Binding-site contacts:
Ligand atom C19 contacts residue LEU326 of chain 1.A at 4.0 Å (hydrophobic).
Ligand atom C20 contacts residue TYR318 of chain 1.A at 3.1 Å (hydrophobic).
Ligand atom C10 contacts residue PHE103 of chain 1.A at 3.8 Å (hydrophobic).
Ligand atom C07 contacts residue TYR325 of chain 1.A at 3.5 Å (hydrophobic).
Ligand atom C18 contacts residue TYR325 of chain 1.A at 4.0 Å (hydrophobic).
Ligand atom C12 contacts residue HIS217 of chain 1.A at 3.9 Å.
Ligand atom C07 contacts residue PHE289 of chain 1.A at 3.9 Å (hydrophobic).
Ligand atom C21 contacts residue TYR325 of chain 1.A at 3.9 Å (hydrophobic).
Ligand atom C16 contacts residue LEU107 of chain 1.A at 4.1 Å (hydrophobic).
Ligand atom C08 contacts residue LEU198 of chain 1.A at 3.9 Å (hydrophobic).
Ligand atom C12 contacts residue GLU116 of chain 1.A at 3.3 Å.
Ligand atom O02 contacts residue PHE103 of chain 1.A at 3.5 Å.
Ligand atom C21 contacts residue TYR318 of chain 1.A at 3.6 Å (hydrophobic).
Ligand atom C09 contacts residue LEU326 of chain 1.A at 3.9 Å (hydrophobic).
Ligand atom C16 contacts residue MET196 of chain 1.A at 4.0 Å (hydrophobic).
Ligand atom N04 contacts residue GLU116 of chain 1.A at 2.7 Å (salt-bridge).
Ligand atom C11 contacts residue LEU326 of chain 1.A at 3.8 Å (hydrophobic).
Ligand atom C05 contacts residue GLU116 of chain 1.A at 3.5 Å.
Ligand atom C12 contacts residue SER214 of chain 1.A at 3.8 Å.
Ligand atom C20 contacts residue GLY220 of chain 1.A at 3.7 Å.
Ligand atom C09 contacts residue GLU116 of chain 1.A at 3.4 Å.
Ligand atom C18 contacts residue ASN221 of chain 1.A at 3.8 Å.
Ligand atom O03 contacts residue MET196 of chain 1.A at 3.9 Å.
Ligand atom C07 contacts residue O1 of chain 1.G at 3.4 Å.
Ligand atom C08 contacts residue O1 of chain 1.G at 3.2 Å.
Ligand atom C08 contacts residue PHE289 of chain 1.A at 3.4 Å (hydrophobic).
Ligand atom C18 contacts residue TYR318 of chain 1.A at 3.9 Å (hydrophobic).
Ligand atom O03 contacts residue PHE289 of chain 1.A at 3.6 Å.
Ligand atom C09 contacts residue TYR325 of chain 1.A at 3.7 Å (hydrophobic).
Ligand atom C06 contacts residue LEU198 of chain 1.A at 3.8 Å (hydrophobic).
Ligand atom C06 contacts residue GLU116 of chain 1.A at 3.6 Å.
Ligand atom C17 contacts residue LEU326 of chain 1.A at 4.1 Å (hydrophobic).
Ligand atom O02 contacts residue LEU107 of chain 1.A at 3.5 Å.
Ligand atom C20 contacts residue TYR325 of chain 1.A at 4.0 Å (hydrophobic).
Ligand atom C20 contacts residue ASN221 of chain 1.A at 3.8 Å.
Ligand atom C05 contacts residue TYR325 of chain 1.A at 3.6 Å (hydrophobic).
Ligand atom C10 contacts residue GLU116 of chain 1.A at 3.6 Å.
Ligand atom C12 contacts residue O1 of chain 1.G at 3.6 Å.
Ligand atom C11 contacts residue GLU116 of chain 1.A at 3.9 Å.
Ligand atom C10 contacts residue LEU198 of chain 1.A at 4.0 Å (hydrophobic).

A small-molecule ligand and the protein it binds are described below.
Small molecule (SMILES): CN1[C@@H]2CC[C@H]1CC(OC(=O)[C@H](CO)c1ccccc1)C2

Sequence of chain 1.A:
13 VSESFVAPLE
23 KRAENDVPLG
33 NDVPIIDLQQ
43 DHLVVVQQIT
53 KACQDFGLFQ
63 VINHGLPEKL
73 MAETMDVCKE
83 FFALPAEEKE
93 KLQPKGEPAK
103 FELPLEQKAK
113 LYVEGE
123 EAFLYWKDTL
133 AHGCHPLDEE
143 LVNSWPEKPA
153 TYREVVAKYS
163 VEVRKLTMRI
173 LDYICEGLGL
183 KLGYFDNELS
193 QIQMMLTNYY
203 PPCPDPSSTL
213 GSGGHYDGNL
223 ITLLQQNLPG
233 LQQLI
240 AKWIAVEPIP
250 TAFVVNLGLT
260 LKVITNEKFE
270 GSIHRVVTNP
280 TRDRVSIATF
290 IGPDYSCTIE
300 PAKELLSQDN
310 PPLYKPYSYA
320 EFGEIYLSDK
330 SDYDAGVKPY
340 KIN